This small molecule binds to this protein.
Small molecule (SMILES): CC(=O)N[C@H]1[C@H]([C@H](O)[C@H](O)CO)O[C@@](O)(C(=O)O)C[C@@H]1O

Sequence of chain 10.A:
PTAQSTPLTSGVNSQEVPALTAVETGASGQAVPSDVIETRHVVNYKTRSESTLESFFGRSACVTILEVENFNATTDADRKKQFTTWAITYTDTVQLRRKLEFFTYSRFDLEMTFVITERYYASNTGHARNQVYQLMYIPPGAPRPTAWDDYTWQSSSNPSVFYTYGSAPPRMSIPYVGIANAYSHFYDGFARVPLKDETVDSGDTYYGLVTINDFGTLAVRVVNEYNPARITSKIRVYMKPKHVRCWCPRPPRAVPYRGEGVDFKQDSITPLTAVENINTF

Binding-site contacts:
Ligand atom C10 contacts residue TYR145 of chain 6.A at 3.6 Å (hydrophobic).
Ligand atom C4 contacts residue PRO252 of chain 10.A at 3.7 Å (hydrophobic).
Ligand atom O1B contacts residue ALA146 of chain 6.A at 4.3 Å.
Ligand atom O8 contacts residue ALA146 of chain 6.A at 3.3 Å.
Ligand atom O1B contacts residue SER147 of chain 6.A at 2.7 Å (h-bond).
Ligand atom C11 contacts residue TYR250 of chain 10.A at 3.7 Å (hydrophobic).
Ligand atom C4 contacts residue TYR145 of chain 6.A at 3.6 Å (hydrophobic).
Ligand atom C5 contacts residue TYR145 of chain 6.A at 3.3 Å (hydrophobic).
Ligand atom C7 contacts residue TYR145 of chain 6.A at 3.9 Å (hydrophobic).
Ligand atom N5 contacts residue TYR145 of chain 6.A at 2.6 Å (h-bond).
Ligand atom O4 contacts residue TYR145 of chain 6.A at 4.2 Å.
Ligand atom N5 contacts residue TYR250 of chain 10.A at 4.4 Å.
Ligand atom O1A contacts residue SER147 of chain 6.A at 3.1 Å (h-bond).
Ligand atom C8 contacts residue ALA146 of chain 6.A at 4.5 Å (hydrophobic).
Ligand atom O1A contacts residue ASN148 of chain 6.A at 4.3 Å.
Ligand atom C1 contacts residue SER147 of chain 6.A at 3.6 Å.
Ligand atom C9 contacts residue TYR145 of chain 6.A at 4.4 Å (hydrophobic).
Ligand atom C6 contacts residue TYR145 of chain 6.A at 3.4 Å (hydrophobic).
Ligand atom C10 contacts residue TYR250 of chain 10.A at 3.5 Å (hydrophobic).
Ligand atom O10 contacts residue TYR250 of chain 10.A at 2.8 Å (h-bond).
Ligand atom O4 contacts residue TYR250 of chain 10.A at 3.4 Å.
Ligand atom O4 contacts residue PRO252 of chain 10.A at 3.6 Å.
Ligand atom O4 contacts residue ASN251 of chain 10.A at 4.1 Å.
Ligand atom C11 contacts residue TYR145 of chain 6.A at 3.7 Å (hydrophobic).
Ligand atom O1B contacts residue PRO252 of chain 10.A at 3.3 Å.
Ligand atom C1 contacts residue ALA146 of chain 6.A at 4.0 Å (hydrophobic).
Ligand atom C6 contacts residue ALA146 of chain 6.A at 4.2 Å (hydrophobic).
Ligand atom C1 contacts residue PRO252 of chain 10.A at 4.0 Å (hydrophobic).
Ligand atom C11 contacts residue ARG143 of chain 6.A at 4.0 Å.
Ligand atom O1A contacts residue ALA146 of chain 6.A at 3.2 Å.
Ligand atom C3 contacts residue PRO252 of chain 10.A at 3.8 Å (hydrophobic).

Sequence of chain 6.A:
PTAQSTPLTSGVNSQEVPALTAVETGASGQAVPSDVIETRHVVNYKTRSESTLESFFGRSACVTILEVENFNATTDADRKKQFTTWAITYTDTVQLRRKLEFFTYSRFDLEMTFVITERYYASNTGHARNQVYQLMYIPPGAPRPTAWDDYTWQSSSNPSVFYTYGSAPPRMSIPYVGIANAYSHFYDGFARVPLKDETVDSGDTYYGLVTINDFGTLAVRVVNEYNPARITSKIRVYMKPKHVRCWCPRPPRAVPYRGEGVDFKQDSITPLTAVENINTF